Sequence of chain 1.A:
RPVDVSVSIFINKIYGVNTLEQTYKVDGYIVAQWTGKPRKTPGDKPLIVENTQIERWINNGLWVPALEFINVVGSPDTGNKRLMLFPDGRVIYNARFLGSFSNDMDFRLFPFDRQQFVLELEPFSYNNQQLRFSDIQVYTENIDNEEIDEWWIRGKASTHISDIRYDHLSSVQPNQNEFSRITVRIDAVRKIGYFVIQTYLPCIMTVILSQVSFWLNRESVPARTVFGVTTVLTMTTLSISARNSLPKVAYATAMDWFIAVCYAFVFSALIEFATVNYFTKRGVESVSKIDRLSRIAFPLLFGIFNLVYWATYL

The small molecule below binds the protein below.
Small molecule (SMILES): CC(=O)[C@H]1CC[C@H]2[C@@H]3CC[C@H]4C[C@H](O)CC[C@]4(C)[C@H]3C(=O)C[C@]12C

Sequence of chain 1.B:
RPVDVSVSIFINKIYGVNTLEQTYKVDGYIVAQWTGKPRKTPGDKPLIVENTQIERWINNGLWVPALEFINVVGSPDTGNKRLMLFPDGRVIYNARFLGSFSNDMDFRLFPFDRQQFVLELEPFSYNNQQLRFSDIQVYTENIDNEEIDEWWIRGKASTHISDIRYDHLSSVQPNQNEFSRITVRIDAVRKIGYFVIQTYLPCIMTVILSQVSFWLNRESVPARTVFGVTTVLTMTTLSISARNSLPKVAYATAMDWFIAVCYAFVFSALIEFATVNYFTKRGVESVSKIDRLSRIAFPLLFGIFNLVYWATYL

Binding-site contacts:
Ligand atom C6 contacts residue TRP224 of chain 1.A at 4.0 Å (hydrophobic).
Ligand atom C18 contacts residue THR284 of chain 1.B at 4.2 Å.
Ligand atom O3 contacts residue PRO308 of chain 1.A at 3.0 Å.
Ligand atom C5 contacts residue TRP224 of chain 1.A at 3.9 Å (hydrophobic).
Ligand atom C12 contacts residue TRP224 of chain 1.A at 4.1 Å (hydrophobic).
Ligand atom C7 contacts residue VAL221 of chain 1.A at 3.8 Å (hydrophobic).
Ligand atom O20 contacts residue THR284 of chain 1.B at 2.7 Å (h-bond).
Ligand atom C16 contacts residue TRP224 of chain 1.A at 4.1 Å (hydrophobic).
Ligand atom C19 contacts residue ILE280 of chain 1.B at 4.3 Å (hydrophobic).
Ligand atom C15 contacts residue TRP224 of chain 1.A at 3.6 Å (hydrophobic).
Ligand atom C6 contacts residue ILE217 of chain 1.A at 4.3 Å (hydrophobic).
Ligand atom C15 contacts residue ALA283 of chain 1.B at 3.8 Å (hydrophobic).
Ligand atom C14 contacts residue TRP224 of chain 1.A at 3.5 Å (hydrophobic).
Ligand atom C3 contacts residue PRO308 of chain 1.A at 3.6 Å (hydrophobic).
Ligand atom C20 contacts residue THR284 of chain 1.B at 3.9 Å.
Ligand atom C6 contacts residue VAL221 of chain 1.A at 3.4 Å (hydrophobic).
Ligand atom C21 contacts residue PHE288 of chain 1.B at 4.0 Å (hydrophobic).
Ligand atom C4 contacts residue GLN220 of chain 1.A at 3.8 Å.
Ligand atom C16 contacts residue ALA283 of chain 1.B at 3.3 Å (hydrophobic).
Ligand atom C17 contacts residue TRP224 of chain 1.A at 4.1 Å (hydrophobic).
Ligand atom C7 contacts residue TRP224 of chain 1.A at 3.3 Å (hydrophobic).
Ligand atom C4 contacts residue ILE217 of chain 1.A at 4.0 Å (hydrophobic).
Ligand atom C11 contacts residue TRP224 of chain 1.A at 4.3 Å (hydrophobic).
Ligand atom C3 contacts residue GLN220 of chain 1.A at 3.4 Å.
Ligand atom C13 contacts residue TRP224 of chain 1.A at 4.4 Å (hydrophobic).
Ligand atom C16 contacts residue TYR287 of chain 1.B at 4.3 Å (hydrophobic).
Ligand atom C16 contacts residue THR284 of chain 1.B at 3.9 Å.
Ligand atom C9 contacts residue TRP224 of chain 1.A at 3.5 Å (hydrophobic).
Ligand atom O3 contacts residue GLN220 of chain 1.A at 3.2 Å (h-bond).
Ligand atom C6 contacts residue GLN220 of chain 1.A at 4.2 Å.
Ligand atom O3 contacts residue TRP224 of chain 1.A at 3.8 Å.
Ligand atom C2 contacts residue PRO308 of chain 1.A at 4.0 Å (hydrophobic).
Ligand atom C10 contacts residue TRP224 of chain 1.A at 4.3 Å (hydrophobic).
Ligand atom C8 contacts residue TRP224 of chain 1.A at 3.8 Å (hydrophobic).
Ligand atom O3 contacts residue ARG304 of chain 1.A at 4.0 Å.
Ligand atom C21 contacts residue TYR287 of chain 1.B at 4.2 Å (hydrophobic).
Ligand atom C18 contacts residue ILE280 of chain 1.B at 4.3 Å (hydrophobic).